This protein binds this small molecule.
Small molecule (SMILES): Nc1nc2c(ncn2[C@@H]2O[C@H](CO[P](=O)(O)O[P](=O)(O)NP(=O)(O)O)[C@@H](O)[C@H]2O)c(=O)[nH]1

Binding-site contacts:
Ligand atom O2A contacts residue SER32 of chain 1.A at 3.5 Å (h-bond).
Ligand atom O1B contacts residue VAL29 of chain 1.A at 3.4 Å (h-bond).
Ligand atom PG contacts residue MG1 of chain 1.C at 3.5 Å.
Ligand atom O2B contacts residue MG1 of chain 1.C at 2.3 Å.
Ligand atom C8 contacts residue LYS132 of chain 1.A at 3.5 Å.
Ligand atom N2 contacts residue ASP134 of chain 1.A at 2.5 Å (salt-bridge).
Ligand atom PB contacts residue LYS31 of chain 1.A at 3.4 Å.
Ligand atom N9 contacts residue LYS132 of chain 1.A at 3.4 Å.
Ligand atom C2 contacts residue ASP134 of chain 1.A at 3.4 Å.
Ligand atom O6 contacts residue ALA162 of chain 1.A at 2.8 Å (h-bond).
Ligand atom O1B contacts residue LYS31 of chain 1.A at 2.5 Å (salt-bridge).
Ligand atom C6 contacts residue LYS132 of chain 1.A at 3.6 Å.
Ligand atom C6 contacts residue ASP134 of chain 1.A at 3.5 Å.
Ligand atom O4' contacts residue LYS132 of chain 1.A at 3.0 Å (salt-bridge).
Ligand atom O2A contacts residue ALA33 of chain 1.A at 2.9 Å (h-bond).
Ligand atom O6 contacts residue ASP134 of chain 1.A at 3.5 Å (salt-bridge).
Ligand atom C8 contacts residue ALA33 of chain 1.A at 3.4 Å (hydrophobic).
Ligand atom C5' contacts residue GLY28 of chain 1.A at 3.5 Å.
Ligand atom N3B contacts residue LYS31 of chain 1.A at 3.4 Å (salt-bridge).
Ligand atom O2' contacts residue PHE43 of chain 1.A at 3.2 Å.
Ligand atom PB contacts residue MG1 of chain 1.C at 3.6 Å.
Ligand atom O2B contacts residue SER32 of chain 1.A at 2.6 Å (h-bond).
Ligand atom N3B contacts residue GLY28 of chain 1.A at 2.9 Å (h-bond).
Ligand atom O6 contacts residue ASN131 of chain 1.A at 3.5 Å (h-bond).
Ligand atom O2A contacts residue GLY30 of chain 1.A at 3.3 Å.
Ligand atom O3A contacts residue GLY30 of chain 1.A at 3.1 Å (h-bond).
Ligand atom N2 contacts residue LYS163 of chain 1.A at 3.5 Å.
Ligand atom O6 contacts residue LYS132 of chain 1.A at 3.5 Å.
Ligand atom N1 contacts residue ASP134 of chain 1.A at 2.7 Å (salt-bridge).
Ligand atom O2G contacts residue MG1 of chain 1.C at 2.0 Å.
Ligand atom C4 contacts residue LYS132 of chain 1.A at 3.6 Å.
Ligand atom PG contacts residue LYS31 of chain 1.A at 3.6 Å.
Ligand atom O6 contacts residue SER161 of chain 1.A at 3.1 Å.
Ligand atom C5 contacts residue LYS132 of chain 1.A at 3.6 Å.
Ligand atom O3G contacts residue LYS31 of chain 1.A at 2.7 Å (salt-bridge).
Ligand atom O3G contacts residue GLY27 of chain 1.A at 3.5 Å.
Ligand atom N2 contacts residue LEU135 of chain 1.A at 3.6 Å.
Ligand atom O3A contacts residue GLY28 of chain 1.A at 3.6 Å.
Ligand atom O1B contacts residue GLY30 of chain 1.A at 2.9 Å (h-bond).
Ligand atom N7 contacts residue ASN131 of chain 1.A at 3.2 Å (h-bond).

Sequence of chain 1.A:
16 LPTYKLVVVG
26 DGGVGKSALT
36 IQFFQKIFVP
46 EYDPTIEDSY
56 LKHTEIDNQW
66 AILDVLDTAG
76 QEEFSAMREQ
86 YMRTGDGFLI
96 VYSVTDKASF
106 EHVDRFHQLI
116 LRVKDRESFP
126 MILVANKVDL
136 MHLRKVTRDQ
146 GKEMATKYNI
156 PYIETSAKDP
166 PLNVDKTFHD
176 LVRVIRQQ